The small molecule below binds the protein below.
Small molecule (SMILES): CC(=O)N[C@@H]1[C@@H](O)[C@H](O)[C@@H](CO)O[C@H]1O

Sequence of chain 1.A:
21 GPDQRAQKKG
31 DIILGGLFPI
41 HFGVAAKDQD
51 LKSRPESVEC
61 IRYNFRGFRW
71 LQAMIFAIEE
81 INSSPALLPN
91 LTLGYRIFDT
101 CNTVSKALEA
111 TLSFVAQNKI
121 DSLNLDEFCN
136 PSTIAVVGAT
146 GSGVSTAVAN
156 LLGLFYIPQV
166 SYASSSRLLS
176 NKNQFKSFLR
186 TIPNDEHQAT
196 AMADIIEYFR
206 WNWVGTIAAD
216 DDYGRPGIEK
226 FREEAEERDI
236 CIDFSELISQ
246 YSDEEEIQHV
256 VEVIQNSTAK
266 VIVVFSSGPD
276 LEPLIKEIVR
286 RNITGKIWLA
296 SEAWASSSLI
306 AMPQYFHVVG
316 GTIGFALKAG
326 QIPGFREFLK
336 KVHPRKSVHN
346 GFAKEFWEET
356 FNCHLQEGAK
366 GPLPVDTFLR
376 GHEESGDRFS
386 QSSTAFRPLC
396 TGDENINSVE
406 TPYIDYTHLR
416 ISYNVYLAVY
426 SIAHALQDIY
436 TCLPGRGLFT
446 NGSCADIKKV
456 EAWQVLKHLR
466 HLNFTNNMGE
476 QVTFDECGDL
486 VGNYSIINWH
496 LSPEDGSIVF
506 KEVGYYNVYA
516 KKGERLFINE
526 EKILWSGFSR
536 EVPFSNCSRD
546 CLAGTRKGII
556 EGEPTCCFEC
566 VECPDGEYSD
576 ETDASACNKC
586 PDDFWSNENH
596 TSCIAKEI

Binding-site contacts:
Ligand atom O6 contacts residue ASN261 of chain 1.A at 4.4 Å.
Ligand atom C8 contacts residue ASN261 of chain 1.A at 3.8 Å.
Ligand atom C4 contacts residue GLU257 of chain 1.A at 3.9 Å.
Ligand atom C5 contacts residue ASN261 of chain 1.A at 3.6 Å.
Ligand atom O5 contacts residue ASN261 of chain 1.A at 2.2 Å (h-bond).
Ligand atom C2 contacts residue ASN261 of chain 1.A at 2.5 Å.
Ligand atom C1 contacts residue ASN261 of chain 1.A at 1.4 Å.
Ligand atom C4 contacts residue ASN261 of chain 1.A at 4.2 Å.
Ligand atom O7 contacts residue ASN261 of chain 1.A at 3.9 Å.
Ligand atom C3 contacts residue GLU257 of chain 1.A at 4.2 Å.
Ligand atom C3 contacts residue ASN261 of chain 1.A at 3.8 Å.
Ligand atom C7 contacts residue ASN261 of chain 1.A at 3.2 Å.
Ligand atom N2 contacts residue ASN261 of chain 1.A at 2.6 Å (h-bond).
Ligand atom O3 contacts residue GLU257 of chain 1.A at 3.6 Å.
Ligand atom C2 contacts residue GLU257 of chain 1.A at 4.3 Å.